This small molecule binds to this protein.
Small molecule (SMILES): CC(C)CCC[C@@H](C)[C@H]1CC[C@H]2[C@@H]3CC=C4C[C@@H](OC(=O)CCC(=O)O)CC[C@]4(C)[C@H]3CC[C@]12C

Binding-site contacts:
Ligand atom CAA contacts residue VAL21 of chain 1.A at 4.0 Å (hydrophobic).
Ligand atom CBG contacts residue TRP209 of chain 1.A at 4.3 Å (hydrophobic).
Ligand atom CBF contacts residue TRP209 of chain 1.A at 3.8 Å (hydrophobic).
Ligand atom CAJ contacts residue TRP25 of chain 1.A at 3.2 Å (hydrophobic).
Ligand atom CAJ contacts residue VAL21 of chain 1.A at 3.9 Å (hydrophobic).
Ligand atom CAU contacts residue TRP209 of chain 1.A at 3.9 Å (hydrophobic).
Ligand atom CAN contacts residue VAL21 of chain 1.A at 4.3 Å (hydrophobic).
Ligand atom CAA contacts residue ALA482 of chain 1.D at 4.4 Å (hydrophobic).
Ligand atom CAN contacts residue TRP25 of chain 1.A at 3.8 Å (hydrophobic).
Ligand atom CAS contacts residue GLN488 of chain 1.D at 4.2 Å.
Ligand atom CBC contacts residue SER207 of chain 1.A at 3.6 Å.
Ligand atom CAB contacts residue LEU481 of chain 1.D at 3.8 Å (hydrophobic).
Ligand atom CAO contacts residue LEU481 of chain 1.D at 4.4 Å (hydrophobic).
Ligand atom CBA contacts residue VAL21 of chain 1.A at 3.7 Å (hydrophobic).
Ligand atom CBA contacts residue TRP25 of chain 1.A at 3.3 Å (hydrophobic).
Ligand atom CAO contacts residue ALA485 of chain 1.D at 4.3 Å (hydrophobic).
Ligand atom CAJ contacts residue LEU481 of chain 1.D at 4.3 Å (hydrophobic).
Ligand atom CAU contacts residue GLN488 of chain 1.D at 3.7 Å.
Ligand atom CBA contacts residue ALA485 of chain 1.D at 4.0 Å (hydrophobic).
Ligand atom CAC contacts residue GLN488 of chain 1.D at 3.5 Å.
Ligand atom CAK contacts residue TRP209 of chain 1.A at 4.4 Å (hydrophobic).
Ligand atom CAN contacts residue LEU481 of chain 1.D at 3.1 Å (hydrophobic).
Ligand atom CBH contacts residue TRP209 of chain 1.A at 4.4 Å (hydrophobic).
Ligand atom CAN contacts residue ALA485 of chain 1.D at 3.6 Å (hydrophobic).
Ligand atom CAV contacts residue GLU174 of chain 1.A at 3.9 Å.
Ligand atom CAO contacts residue TRP209 of chain 1.A at 4.1 Å (hydrophobic).
Ligand atom CBE contacts residue TRP209 of chain 1.A at 4.3 Å (hydrophobic).
Ligand atom CAA contacts residue ALA485 of chain 1.D at 3.3 Å (hydrophobic).
Ligand atom CAK contacts residue ARG213 of chain 1.A at 3.3 Å.
Ligand atom CAI contacts residue TRP209 of chain 1.A at 4.3 Å (hydrophobic).
Ligand atom CAP contacts residue TRP25 of chain 1.A at 3.8 Å (hydrophobic).
Ligand atom CAI contacts residue GLU174 of chain 1.A at 4.1 Å.
Ligand atom CAI contacts residue ARG213 of chain 1.A at 3.4 Å.
Ligand atom CAI contacts residue LYS171 of chain 1.A at 4.2 Å.
Ligand atom CAS contacts residue TRP209 of chain 1.A at 4.1 Å (hydrophobic).
Ligand atom CBA contacts residue LEU481 of chain 1.D at 4.0 Å (hydrophobic).
Ligand atom CAA contacts residue LEU481 of chain 1.D at 4.1 Å (hydrophobic).
Ligand atom CAT contacts residue TRP209 of chain 1.A at 3.9 Å (hydrophobic).
Ligand atom CAB contacts residue TRP25 of chain 1.A at 3.3 Å (hydrophobic).
Ligand atom OAW contacts residue SER207 of chain 1.A at 3.5 Å (h-bond).

Sequence of chain 1.A:
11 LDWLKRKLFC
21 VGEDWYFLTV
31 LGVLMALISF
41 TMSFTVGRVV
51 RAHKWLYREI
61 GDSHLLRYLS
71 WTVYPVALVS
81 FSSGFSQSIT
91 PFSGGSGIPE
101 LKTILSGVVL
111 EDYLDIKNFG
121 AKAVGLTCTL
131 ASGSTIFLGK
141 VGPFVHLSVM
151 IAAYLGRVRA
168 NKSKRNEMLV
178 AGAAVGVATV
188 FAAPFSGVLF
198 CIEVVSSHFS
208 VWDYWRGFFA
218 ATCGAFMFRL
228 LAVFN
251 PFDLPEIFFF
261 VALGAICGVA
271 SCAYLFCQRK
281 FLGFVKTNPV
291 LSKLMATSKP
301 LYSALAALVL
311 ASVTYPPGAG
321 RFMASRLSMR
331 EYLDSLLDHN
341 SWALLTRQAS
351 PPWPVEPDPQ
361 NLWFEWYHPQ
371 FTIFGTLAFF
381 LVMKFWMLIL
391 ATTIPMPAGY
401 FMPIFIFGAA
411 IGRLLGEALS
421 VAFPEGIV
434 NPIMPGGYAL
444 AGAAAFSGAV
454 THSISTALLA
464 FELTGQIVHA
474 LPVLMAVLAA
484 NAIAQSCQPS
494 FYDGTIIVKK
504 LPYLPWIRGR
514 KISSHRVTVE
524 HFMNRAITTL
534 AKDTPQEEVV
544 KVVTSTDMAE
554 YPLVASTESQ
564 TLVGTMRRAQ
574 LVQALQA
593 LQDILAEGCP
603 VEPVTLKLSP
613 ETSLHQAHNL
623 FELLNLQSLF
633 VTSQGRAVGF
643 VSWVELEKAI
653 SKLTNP

Sequence of chain 1.D:
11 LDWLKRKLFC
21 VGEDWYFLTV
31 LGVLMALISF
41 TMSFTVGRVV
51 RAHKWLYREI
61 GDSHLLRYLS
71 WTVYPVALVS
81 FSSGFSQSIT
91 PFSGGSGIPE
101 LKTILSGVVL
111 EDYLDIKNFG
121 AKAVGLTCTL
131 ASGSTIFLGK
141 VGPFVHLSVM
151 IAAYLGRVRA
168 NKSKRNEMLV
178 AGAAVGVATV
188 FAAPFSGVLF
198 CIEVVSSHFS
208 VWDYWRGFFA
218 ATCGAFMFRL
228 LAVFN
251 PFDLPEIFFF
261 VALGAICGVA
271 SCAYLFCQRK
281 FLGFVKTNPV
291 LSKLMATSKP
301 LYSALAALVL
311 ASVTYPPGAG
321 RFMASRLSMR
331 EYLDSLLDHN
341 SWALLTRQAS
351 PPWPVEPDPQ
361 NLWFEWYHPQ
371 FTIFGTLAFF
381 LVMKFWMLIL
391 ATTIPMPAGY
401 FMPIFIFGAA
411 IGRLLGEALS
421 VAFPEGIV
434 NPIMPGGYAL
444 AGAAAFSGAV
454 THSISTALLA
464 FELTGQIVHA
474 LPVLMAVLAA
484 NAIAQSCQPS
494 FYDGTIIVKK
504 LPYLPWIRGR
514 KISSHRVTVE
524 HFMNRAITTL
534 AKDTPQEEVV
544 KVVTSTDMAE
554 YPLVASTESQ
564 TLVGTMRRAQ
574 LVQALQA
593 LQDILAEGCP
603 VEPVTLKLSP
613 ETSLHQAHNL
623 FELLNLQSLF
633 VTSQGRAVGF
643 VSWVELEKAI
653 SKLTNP